Sequence of chain 1.A:
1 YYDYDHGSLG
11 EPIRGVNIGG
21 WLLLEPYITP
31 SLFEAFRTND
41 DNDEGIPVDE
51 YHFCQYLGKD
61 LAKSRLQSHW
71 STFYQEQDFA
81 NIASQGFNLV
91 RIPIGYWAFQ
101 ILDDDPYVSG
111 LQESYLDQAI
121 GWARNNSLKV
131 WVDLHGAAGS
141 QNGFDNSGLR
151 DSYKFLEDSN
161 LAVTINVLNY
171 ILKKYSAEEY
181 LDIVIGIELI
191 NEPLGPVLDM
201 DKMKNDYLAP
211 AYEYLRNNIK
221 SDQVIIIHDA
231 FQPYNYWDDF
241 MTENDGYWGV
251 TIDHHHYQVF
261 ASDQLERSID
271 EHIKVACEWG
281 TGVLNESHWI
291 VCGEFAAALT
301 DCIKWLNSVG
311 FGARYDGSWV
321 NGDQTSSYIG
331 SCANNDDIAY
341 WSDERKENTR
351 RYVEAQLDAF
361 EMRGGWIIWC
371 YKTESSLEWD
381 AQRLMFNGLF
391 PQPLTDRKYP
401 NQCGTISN

A protein and the small-molecule ligand that binds it are described below.
Small molecule (SMILES): CC(=O)N[C@H]1[C@H](O[C@H]2[C@H](O)[C@@H](NC(C)=O)CO[C@@H]2CO)O[C@H](CO)[C@@H](O[C@@H]2O[C@H](CO[C@@H]3O[C@H](CO)[C@@H](O)[C@H](O)[C@@H]3O)[C@@H](O)[C@H](O[C@@H]3O[C@H](CO)[C@@H](O)[C@H](O)[C@@H]3O)[C@@H]2O)[C@@H]1O

Binding-site contacts:
Ligand atom O2 contacts residue ASP239 of chain 1.A at 2.6 Å (salt-bridge).
Ligand atom C6 contacts residue ASN235 of chain 1.A at 3.9 Å.
Ligand atom O6 contacts residue ASN285 of chain 1.A at 4.0 Å.
Ligand atom O4 contacts residue ASN235 of chain 1.A at 3.8 Å.
Ligand atom C5 contacts residue ASP239 of chain 1.A at 3.8 Å.
Ligand atom C6 contacts residue ASP238 of chain 1.A at 3.2 Å.
Ligand atom C1 contacts residue ASN235 of chain 1.A at 3.7 Å.
Ligand atom C5 contacts residue ASN235 of chain 1.A at 4.1 Å.
Ligand atom O3 contacts residue PRO233 of chain 1.A at 3.7 Å.
Ligand atom C3 contacts residue TYR236 of chain 1.A at 3.2 Å (hydrophobic).
Ligand atom O6 contacts residue ASP238 of chain 1.A at 3.7 Å.
Ligand atom O2 contacts residue LYS204 of chain 1.A at 3.7 Å.
Ligand atom O6 contacts residue ASP239 of chain 1.A at 3.7 Å.
Ligand atom C7 contacts residue ASN285 of chain 1.A at 3.8 Å.
Ligand atom C3 contacts residue PRO233 of chain 1.A at 4.1 Å (hydrophobic).
Ligand atom C5 contacts residue ASN285 of chain 1.A at 3.7 Å.
Ligand atom O3 contacts residue ASN235 of chain 1.A at 4.1 Å.
Ligand atom C4 contacts residue TYR236 of chain 1.A at 3.8 Å (hydrophobic).
Ligand atom C1 contacts residue ASP239 of chain 1.A at 3.4 Å.
Ligand atom C2 contacts residue PRO233 of chain 1.A at 3.6 Å (hydrophobic).
Ligand atom C3 contacts residue ASN285 of chain 1.A at 3.8 Å.
Ligand atom O5 contacts residue ASP239 of chain 1.A at 2.9 Å (salt-bridge).
Ligand atom N2 contacts residue ASN285 of chain 1.A at 2.9 Å (h-bond).
Ligand atom C2 contacts residue TYR236 of chain 1.A at 3.4 Å (hydrophobic).
Ligand atom O2 contacts residue TYR236 of chain 1.A at 3.4 Å (h-bond).
Ligand atom C4 contacts residue ASN235 of chain 1.A at 3.5 Å.
Ligand atom O5 contacts residue ASN285 of chain 1.A at 2.4 Å (h-bond).
Ligand atom O5 contacts residue ASP238 of chain 1.A at 4.0 Å.
Ligand atom C2 contacts residue ASN235 of chain 1.A at 4.0 Å.
Ligand atom O7 contacts residue ASN285 of chain 1.A at 3.8 Å.
Ligand atom C3 contacts residue ASP239 of chain 1.A at 3.8 Å.
Ligand atom C2 contacts residue ASN285 of chain 1.A at 2.4 Å.
Ligand atom C1 contacts residue ASN285 of chain 1.A at 1.4 Å.
Ligand atom C6 contacts residue ASP239 of chain 1.A at 4.0 Å.
Ligand atom O3 contacts residue TYR236 of chain 1.A at 3.5 Å (h-bond).
Ligand atom O4 contacts residue TYR236 of chain 1.A at 3.1 Å.
Ligand atom C1 contacts residue TYR236 of chain 1.A at 4.0 Å (hydrophobic).
Ligand atom C2 contacts residue ASP239 of chain 1.A at 3.0 Å.
Ligand atom O5 contacts residue ASN235 of chain 1.A at 3.6 Å (h-bond).
Ligand atom O3 contacts residue ASP239 of chain 1.A at 3.3 Å (salt-bridge).